Sequence of chain 1.D:
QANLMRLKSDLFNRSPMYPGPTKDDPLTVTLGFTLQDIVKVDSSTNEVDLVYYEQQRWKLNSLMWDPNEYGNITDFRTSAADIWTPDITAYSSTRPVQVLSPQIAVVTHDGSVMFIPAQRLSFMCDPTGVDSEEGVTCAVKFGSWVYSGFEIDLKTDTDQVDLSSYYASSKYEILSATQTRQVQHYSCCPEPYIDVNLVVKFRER

Sequence of chain 1.E:
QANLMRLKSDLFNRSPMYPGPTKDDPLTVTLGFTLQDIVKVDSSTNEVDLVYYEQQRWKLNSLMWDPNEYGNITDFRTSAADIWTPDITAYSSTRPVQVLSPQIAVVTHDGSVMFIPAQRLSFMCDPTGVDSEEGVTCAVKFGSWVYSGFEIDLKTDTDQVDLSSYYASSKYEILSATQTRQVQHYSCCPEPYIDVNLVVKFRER

A small-molecule ligand and the protein it binds are described below.
Small molecule (SMILES): O=C(OC1C[C@H]2CC[C@@H](C1)N2CCc1ccccc1)c1ccccc1

Binding-site contacts:
Ligand atom C18 contacts residue SER144 of chain 1.D at 3.5 Å.
Ligand atom C21 contacts residue ASP195 of chain 1.D at 3.6 Å.
Ligand atom C16 contacts residue TRP145 of chain 1.D at 3.8 Å (hydrophobic).
Ligand atom C4 contacts residue CYS188 of chain 1.D at 3.7 Å (hydrophobic).
Ligand atom C7 contacts residue CYS188 of chain 1.D at 3.6 Å (hydrophobic).
Ligand atom C22 contacts residue TYR186 of chain 1.D at 3.3 Å (hydrophobic).
Ligand atom C3 contacts residue CYS188 of chain 1.D at 3.9 Å (hydrophobic).
Ligand atom C17 contacts residue SER144 of chain 1.D at 3.6 Å.
Ligand atom C6 contacts residue CYS188 of chain 1.D at 3.5 Å (hydrophobic).
Ligand atom C1 contacts residue ILE116 of chain 1.E at 3.5 Å (hydrophobic).
Ligand atom C19 contacts residue GLY143 of chain 1.D at 3.3 Å.
Ligand atom C9 contacts residue TRP145 of chain 1.D at 3.5 Å (hydrophobic).
Ligand atom C19 contacts residue THR89 of chain 1.D at 3.3 Å.
Ligand atom C2 contacts residue CYS188 of chain 1.D at 3.6 Å (hydrophobic).
Ligand atom C2 contacts residue CYS189 of chain 1.D at 3.5 Å (hydrophobic).
Ligand atom C21 contacts residue TYR186 of chain 1.D at 3.3 Å (hydrophobic).
Ligand atom O2 contacts residue ILE116 of chain 1.E at 3.4 Å.
Ligand atom C11 contacts residue TRP145 of chain 1.D at 3.4 Å (hydrophobic).
Ligand atom C16 contacts residue SER144 of chain 1.D at 3.2 Å.
Ligand atom C15 contacts residue TRP145 of chain 1.D at 3.6 Å (hydrophobic).
Ligand atom C4 contacts residue GLN55 of chain 1.E at 3.7 Å.
Ligand atom C3 contacts residue CYS189 of chain 1.D at 3.7 Å (hydrophobic).
Ligand atom C20 contacts residue TYR91 of chain 1.D at 3.8 Å (hydrophobic).
Ligand atom C1 contacts residue CYS189 of chain 1.D at 3.3 Å (hydrophobic).
Ligand atom C5 contacts residue CYS188 of chain 1.D at 3.5 Å (hydrophobic).
Ligand atom C9 contacts residue TYR193 of chain 1.D at 3.3 Å (hydrophobic).
Ligand atom C8 contacts residue TRP145 of chain 1.D at 3.6 Å (hydrophobic).
Ligand atom C5 contacts residue GLN55 of chain 1.E at 3.6 Å.
Ligand atom C16 contacts residue TYR193 of chain 1.D at 3.8 Å (hydrophobic).
Ligand atom C18 contacts residue GLY143 of chain 1.D at 3.5 Å.
Ligand atom C7 contacts residue ILE116 of chain 1.E at 3.7 Å (hydrophobic).
Ligand atom O2 contacts residue CYS189 of chain 1.D at 3.4 Å (h-bond).
Ligand atom C12 contacts residue TRP145 of chain 1.D at 3.2 Å (hydrophobic).
Ligand atom C20 contacts residue ASP195 of chain 1.D at 3.8 Å.
Ligand atom C20 contacts residue GLY143 of chain 1.D at 3.6 Å.
Ligand atom C10 contacts residue TRP145 of chain 1.D at 3.7 Å (hydrophobic).
Ligand atom C20 contacts residue LYS141 of chain 1.D at 3.6 Å.
Ligand atom N contacts residue TRP145 of chain 1.D at 2.8 Å (h-bond).
Ligand atom C2 contacts residue ILE116 of chain 1.E at 3.5 Å (hydrophobic).
Ligand atom C13 contacts residue TYR53 of chain 1.E at 3.6 Å (hydrophobic).